This protein binds this small molecule.
Small molecule (SMILES): N[C@@H](CC(=O)O)C(=O)O

Binding-site contacts:
Ligand atom N contacts residue GLY354 of chain 1.A at 4.3 Å.
Ligand atom CB contacts residue ALA353 of chain 1.A at 3.9 Å (hydrophobic).
Ligand atom OD1 contacts residue THR314 of chain 1.A at 4.4 Å.
Ligand atom CB contacts residue VAL355 of chain 1.A at 4.2 Å (hydrophobic).
Ligand atom CG contacts residue ASP394 of chain 1.A at 4.2 Å.
Ligand atom OD2 contacts residue ARG397 of chain 1.A at 2.8 Å (salt-bridge).
Ligand atom CA contacts residue ASN401 of chain 1.A at 4.0 Å.
Ligand atom C contacts residue SER278 of chain 1.A at 3.1 Å.
Ligand atom O contacts residue SER277 of chain 1.A at 3.2 Å.
Ligand atom OD1 contacts residue ARG397 of chain 1.A at 3.1 Å (salt-bridge).
Ligand atom N contacts residue PRO356 of chain 1.A at 4.2 Å.
Ligand atom OD2 contacts residue THR352 of chain 1.A at 3.5 Å.
Ligand atom OXT contacts residue ASN401 of chain 1.A at 3.2 Å (h-bond).
Ligand atom CG contacts residue ARG397 of chain 1.A at 3.2 Å.
Ligand atom OD2 contacts residue ALA358 of chain 1.A at 4.0 Å.
Ligand atom C contacts residue GLY354 of chain 1.A at 4.0 Å.
Ligand atom CB contacts residue ASN401 of chain 1.A at 4.3 Å.
Ligand atom C contacts residue SER276 of chain 1.A at 4.2 Å.
Ligand atom OD2 contacts residue ALA353 of chain 1.A at 4.4 Å.
Ligand atom OXT contacts residue MET311 of chain 1.A at 3.8 Å.
Ligand atom OD2 contacts residue GLY359 of chain 1.A at 3.1 Å (h-bond).
Ligand atom N contacts residue SER276 of chain 1.A at 2.7 Å (h-bond).
Ligand atom N contacts residue ASP394 of chain 1.A at 3.4 Å (salt-bridge).
Ligand atom O contacts residue SER276 of chain 1.A at 3.6 Å (h-bond).
Ligand atom CA contacts residue THR398 of chain 1.A at 3.6 Å.
Ligand atom OD2 contacts residue THR314 of chain 1.A at 3.6 Å.
Ligand atom N contacts residue THR398 of chain 1.A at 3.1 Å (h-bond).
Ligand atom O contacts residue THR398 of chain 1.A at 3.5 Å.
Ligand atom OD1 contacts residue ASP394 of chain 1.A at 3.0 Å (salt-bridge).
Ligand atom O contacts residue GLY354 of chain 1.A at 3.2 Å (h-bond).
Ligand atom C contacts residue ASN401 of chain 1.A at 4.0 Å.
Ligand atom OXT contacts residue SER278 of chain 1.A at 2.5 Å (h-bond).
Ligand atom O contacts residue SER278 of chain 1.A at 2.5 Å (h-bond).
Ligand atom OXT contacts residue THR398 of chain 1.A at 4.0 Å.
Ligand atom CA contacts residue SER276 of chain 1.A at 4.0 Å.
Ligand atom CG contacts residue THR314 of chain 1.A at 3.9 Å.
Ligand atom C contacts residue SER277 of chain 1.A at 4.4 Å.
Ligand atom CA contacts residue ASP394 of chain 1.A at 4.2 Å.
Ligand atom CG contacts residue GLY359 of chain 1.A at 4.0 Å.
Ligand atom C contacts residue THR398 of chain 1.A at 3.6 Å.

Sequence of chain 1.A:
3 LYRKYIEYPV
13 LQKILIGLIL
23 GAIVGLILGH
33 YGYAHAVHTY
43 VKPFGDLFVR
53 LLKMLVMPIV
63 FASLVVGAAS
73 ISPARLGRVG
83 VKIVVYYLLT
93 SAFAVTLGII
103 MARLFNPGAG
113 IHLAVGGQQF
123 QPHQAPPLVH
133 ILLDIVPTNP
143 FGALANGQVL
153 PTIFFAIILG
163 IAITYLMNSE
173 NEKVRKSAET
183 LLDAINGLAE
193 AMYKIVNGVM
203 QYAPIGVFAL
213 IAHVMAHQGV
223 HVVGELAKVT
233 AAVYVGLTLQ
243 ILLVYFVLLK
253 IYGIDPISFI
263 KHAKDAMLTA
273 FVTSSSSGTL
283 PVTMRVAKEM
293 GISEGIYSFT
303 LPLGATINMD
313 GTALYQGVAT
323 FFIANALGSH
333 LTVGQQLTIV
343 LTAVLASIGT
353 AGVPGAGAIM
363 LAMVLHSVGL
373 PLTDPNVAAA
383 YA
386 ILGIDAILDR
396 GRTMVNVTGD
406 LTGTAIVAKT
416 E